This small molecule binds to this protein.
Small molecule (SMILES): CC(=O)N[C@@H]1[C@@H](O)[C@H](O)[C@@H](CO)O[C@H]1O

Sequence of chain 2.A:
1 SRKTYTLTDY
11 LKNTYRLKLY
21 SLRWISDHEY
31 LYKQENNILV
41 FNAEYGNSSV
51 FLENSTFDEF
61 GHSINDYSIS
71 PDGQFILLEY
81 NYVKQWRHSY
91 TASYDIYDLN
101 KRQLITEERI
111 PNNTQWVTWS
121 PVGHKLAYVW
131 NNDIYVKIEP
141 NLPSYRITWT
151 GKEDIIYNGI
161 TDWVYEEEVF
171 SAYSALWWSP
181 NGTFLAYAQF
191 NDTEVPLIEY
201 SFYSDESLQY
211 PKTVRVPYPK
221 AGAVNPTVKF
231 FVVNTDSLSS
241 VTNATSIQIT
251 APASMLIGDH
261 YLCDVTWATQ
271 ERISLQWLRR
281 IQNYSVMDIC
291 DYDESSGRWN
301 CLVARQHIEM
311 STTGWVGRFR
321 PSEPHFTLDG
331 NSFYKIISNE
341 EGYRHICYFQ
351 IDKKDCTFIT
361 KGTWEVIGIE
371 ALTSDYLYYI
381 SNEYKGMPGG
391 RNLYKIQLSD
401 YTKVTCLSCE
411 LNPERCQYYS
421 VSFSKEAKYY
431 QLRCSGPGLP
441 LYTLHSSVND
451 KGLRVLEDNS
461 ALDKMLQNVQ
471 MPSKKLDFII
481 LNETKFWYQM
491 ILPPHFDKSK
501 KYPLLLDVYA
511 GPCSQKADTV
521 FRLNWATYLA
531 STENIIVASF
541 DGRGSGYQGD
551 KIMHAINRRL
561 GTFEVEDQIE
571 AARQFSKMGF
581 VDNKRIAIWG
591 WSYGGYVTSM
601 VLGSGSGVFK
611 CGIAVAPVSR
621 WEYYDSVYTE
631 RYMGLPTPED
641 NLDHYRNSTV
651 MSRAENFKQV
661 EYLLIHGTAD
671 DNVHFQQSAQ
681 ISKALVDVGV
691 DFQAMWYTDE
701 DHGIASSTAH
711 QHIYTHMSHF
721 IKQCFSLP

Binding-site contacts:
Ligand atom O6 contacts residue MET310 of chain 2.A at 3.6 Å.
Ligand atom O7 contacts residue ARG558 of chain 2.A at 3.7 Å.
Ligand atom O6 contacts residue SER311 of chain 2.A at 3.0 Å (h-bond).
Ligand atom C1 contacts residue ILE281 of chain 2.A at 4.2 Å (hydrophobic).
Ligand atom C2 contacts residue ILE281 of chain 2.A at 4.4 Å (hydrophobic).
Ligand atom C7 contacts residue ASN283 of chain 2.A at 3.9 Å.
Ligand atom C4 contacts residue ASN283 of chain 2.A at 4.2 Å.
Ligand atom N2 contacts residue ASN283 of chain 2.A at 3.1 Å (h-bond).
Ligand atom C8 contacts residue ARG558 of chain 2.A at 3.9 Å.
Ligand atom C6 contacts residue ASN283 of chain 2.A at 4.2 Å.
Ligand atom O6 contacts residue ASN283 of chain 2.A at 3.4 Å (h-bond).
Ligand atom C3 contacts residue ASN283 of chain 2.A at 4.0 Å.
Ligand atom C5 contacts residue ASN283 of chain 2.A at 3.5 Å.
Ligand atom C6 contacts residue MET310 of chain 2.A at 4.2 Å (hydrophobic).
Ligand atom C6 contacts residue SER311 of chain 2.A at 4.3 Å.
Ligand atom N2 contacts residue ILE281 of chain 2.A at 4.3 Å.
Ligand atom C1 contacts residue ASN283 of chain 2.A at 1.4 Å.
Ligand atom O6 contacts residue THR312 of chain 2.A at 4.4 Å.
Ligand atom O5 contacts residue ASN283 of chain 2.A at 2.4 Å (h-bond).
Ligand atom C8 contacts residue ASN283 of chain 2.A at 3.9 Å.
Ligand atom C2 contacts residue ASN283 of chain 2.A at 2.7 Å.
Ligand atom C7 contacts residue ARG558 of chain 2.A at 4.0 Å.